Sequence of chain 19.D:
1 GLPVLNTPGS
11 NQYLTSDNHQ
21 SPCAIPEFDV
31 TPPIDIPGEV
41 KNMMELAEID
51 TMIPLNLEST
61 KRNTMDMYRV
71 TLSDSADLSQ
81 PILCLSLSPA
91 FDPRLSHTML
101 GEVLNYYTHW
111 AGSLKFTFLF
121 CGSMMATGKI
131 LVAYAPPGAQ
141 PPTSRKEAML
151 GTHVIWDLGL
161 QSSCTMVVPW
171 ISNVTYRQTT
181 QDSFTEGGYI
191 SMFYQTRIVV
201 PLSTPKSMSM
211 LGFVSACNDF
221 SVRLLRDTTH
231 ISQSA

Sequence of chain 18.B:
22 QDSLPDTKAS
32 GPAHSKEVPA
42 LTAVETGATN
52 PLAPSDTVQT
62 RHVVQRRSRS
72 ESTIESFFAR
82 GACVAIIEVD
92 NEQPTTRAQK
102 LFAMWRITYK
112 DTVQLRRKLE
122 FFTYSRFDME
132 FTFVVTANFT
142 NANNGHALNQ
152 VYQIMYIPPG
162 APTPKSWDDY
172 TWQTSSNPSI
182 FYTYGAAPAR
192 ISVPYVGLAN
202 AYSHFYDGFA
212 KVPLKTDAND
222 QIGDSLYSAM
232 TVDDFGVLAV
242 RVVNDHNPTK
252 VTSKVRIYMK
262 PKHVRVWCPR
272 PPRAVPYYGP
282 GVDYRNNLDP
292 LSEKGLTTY

The small molecule below binds the protein below.
Small molecule (SMILES): CCOC(=O)c1ccc(OCCCCC2CCN(c3ccc(C)nn3)CC2)cc1

Binding-site contacts:
Ligand atom N3 contacts residue ILE192 of chain 18.B at 3.8 Å.
Ligand atom C8 contacts residue ILE108 of chain 18.B at 3.8 Å (hydrophobic).
Ligand atom C3 contacts residue PRO179 of chain 18.B at 3.7 Å (hydrophobic).
Ligand atom C22 contacts residue PHE236 of chain 18.B at 3.9 Å (hydrophobic).
Ligand atom C9 contacts residue TYR157 of chain 18.B at 3.8 Å (hydrophobic).
Ligand atom C4 contacts residue TYR157 of chain 18.B at 3.4 Å (hydrophobic).
Ligand atom C20 contacts residue TYR110 of chain 18.B at 3.5 Å (hydrophobic).
Ligand atom O24 contacts residue TYR110 of chain 18.B at 3.9 Å.
Ligand atom C26 contacts residue THR109 of chain 18.B at 3.7 Å.
Ligand atom C9 contacts residue ILE108 of chain 18.B at 3.5 Å (hydrophobic).
Ligand atom C8 contacts residue PHE132 of chain 18.B at 3.4 Å (hydrophobic).
Ligand atom C4 contacts residue ALA24 of chain 18.D at 3.8 Å (hydrophobic).
Ligand atom C23 contacts residue PHE236 of chain 18.B at 3.5 Å (hydrophobic).
Ligand atom C11 contacts residue VAL194 of chain 18.B at 3.7 Å (hydrophobic).
Ligand atom C21 contacts residue TYR203 of chain 18.B at 3.8 Å (hydrophobic).
Ligand atom C21 contacts residue PHE236 of chain 18.B at 3.4 Å (hydrophobic).
Ligand atom C10 contacts residue TYR157 of chain 18.B at 3.6 Å (hydrophobic).
Ligand atom C19 contacts residue PHE236 of chain 18.B at 3.5 Å (hydrophobic).
Ligand atom C20 contacts residue PHE236 of chain 18.B at 3.2 Å (hydrophobic).
Ligand atom N4 contacts residue LEU239 of chain 18.B at 3.8 Å.
Ligand atom C10 contacts residue VAL194 of chain 18.B at 3.7 Å (hydrophobic).
Ligand atom C1 contacts residue PRO179 of chain 18.B at 3.9 Å (hydrophobic).
Ligand atom C12 contacts residue PHE236 of chain 18.B at 3.8 Å (hydrophobic).
Ligand atom N6 contacts residue VAL194 of chain 18.B at 3.7 Å.
Ligand atom N4 contacts residue ILE192 of chain 18.B at 3.6 Å.
Ligand atom C1 contacts residue ILE181 of chain 18.B at 3.4 Å (hydrophobic).
Ligand atom C3 contacts residue TYR157 of chain 18.B at 3.5 Å (hydrophobic).
Ligand atom C19 contacts residue TYR110 of chain 18.B at 3.7 Å (hydrophobic).
Ligand atom C27 contacts residue THR109 of chain 18.B at 3.5 Å.
Ligand atom C1 contacts residue ILE155 of chain 18.B at 3.7 Å (hydrophobic).
Ligand atom C14 contacts residue VAL197 of chain 18.B at 3.6 Å (hydrophobic).
Ligand atom C11 contacts residue TYR157 of chain 18.B at 3.6 Å (hydrophobic).
Ligand atom C22 contacts residue TYR203 of chain 18.B at 3.5 Å (hydrophobic).
Ligand atom O25 contacts residue TYR110 of chain 18.B at 3.0 Å.
Ligand atom C7 contacts residue PHE132 of chain 18.B at 3.6 Å (hydrophobic).
Ligand atom C14 contacts residue PHE236 of chain 18.B at 3.9 Å (hydrophobic).
Ligand atom C3 contacts residue ALA24 of chain 18.D at 3.7 Å (hydrophobic).
Ligand atom C13 contacts residue VAL197 of chain 18.B at 3.6 Å (hydrophobic).
Ligand atom C23 contacts residue TYR110 of chain 18.B at 3.3 Å (hydrophobic).
Ligand atom O24 contacts residue PHE236 of chain 18.B at 3.7 Å.

Sequence of chain 18.D:
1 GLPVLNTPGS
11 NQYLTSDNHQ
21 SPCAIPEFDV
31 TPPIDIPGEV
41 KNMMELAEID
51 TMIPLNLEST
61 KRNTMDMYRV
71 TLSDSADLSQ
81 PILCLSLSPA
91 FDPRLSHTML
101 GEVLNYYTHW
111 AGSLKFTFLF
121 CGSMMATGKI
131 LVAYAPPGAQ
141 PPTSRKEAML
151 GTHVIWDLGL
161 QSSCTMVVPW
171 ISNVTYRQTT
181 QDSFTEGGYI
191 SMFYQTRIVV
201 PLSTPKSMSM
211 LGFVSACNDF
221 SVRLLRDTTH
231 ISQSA